Binding-site contacts:
Ligand atom O'Q contacts residue GLU162 of chain 1.B at 3.5 Å (salt-bridge).
Ligand atom O2' contacts residue ARG262 of chain 1.A at 3.0 Å (salt-bridge).
Ligand atom O3' contacts residue ARG262 of chain 1.A at 2.8 Å (salt-bridge).
Ligand atom O2A contacts residue PHE267 of chain 1.B at 3.1 Å.
Ligand atom C4' contacts residue LYS222 of chain 1.B at 3.4 Å.
Ligand atom N1 contacts residue ILE233 of chain 1.B at 3.6 Å.
Ligand atom O4' contacts residue GLU162 of chain 1.B at 3.6 Å (salt-bridge).
Ligand atom O2 contacts residue GLY273 of chain 1.B at 3.6 Å (h-bond).
Ligand atom C6' contacts residue GLU162 of chain 1.B at 3.4 Å.
Ligand atom O'Q contacts residue ASN226 of chain 1.B at 2.9 Å (h-bond).
Ligand atom C4D contacts residue TYR274 of chain 1.B at 3.6 Å (hydrophobic).
Ligand atom O2 contacts residue ARG439 of chain 1.B at 3.1 Å (salt-bridge).
Ligand atom N3 contacts residue TYR269 of chain 1.B at 3.0 Å (h-bond).
Ligand atom O'P contacts residue CYS278 of chain 1.B at 3.2 Å (h-bond).
Ligand atom O2B contacts residue GLU166 of chain 1.B at 3.2 Å (salt-bridge).
Ligand atom O'P contacts residue GLU162 of chain 1.B at 2.7 Å (salt-bridge).
Ligand atom O3A contacts residue LYS339 of chain 1.B at 3.3 Å (salt-bridge).
Ligand atom C5' contacts residue LEU164 of chain 1.B at 3.3 Å (hydrophobic).
Ligand atom C1' contacts residue PHE279 of chain 1.B at 3.5 Å (hydrophobic).
Ligand atom O4D contacts residue TYR274 of chain 1.B at 3.3 Å.
Ligand atom C6' contacts residue LYS222 of chain 1.B at 3.5 Å.
Ligand atom O1B contacts residue PHE338 of chain 1.B at 3.6 Å.
Ligand atom C3' contacts residue LEU164 of chain 1.B at 3.5 Å (hydrophobic).
Ligand atom O'P contacts residue LEU164 of chain 1.B at 3.5 Å (h-bond).
Ligand atom O2D contacts residue PHE338 of chain 1.B at 3.6 Å (h-bond).
Ligand atom O4' contacts residue PHE163 of chain 1.B at 3.3 Å.
Ligand atom O4 contacts residue PHE267 of chain 1.B at 3.2 Å.
Ligand atom O2A contacts residue PHE279 of chain 1.B at 3.5 Å.
Ligand atom O5' contacts residue CYS278 of chain 1.B at 3.4 Å.
Ligand atom O3D contacts residue GLY275 of chain 1.B at 2.9 Å (h-bond).
Ligand atom O3D contacts residue PHE338 of chain 1.B at 2.9 Å (h-bond).
Ligand atom O'Q contacts residue LYS222 of chain 1.B at 2.9 Å (salt-bridge).
Ligand atom O4 contacts residue TYR269 of chain 1.B at 3.0 Å (h-bond).
Ligand atom O4' contacts residue LEU164 of chain 1.B at 2.6 Å (h-bond).
Ligand atom O2B contacts residue LYS339 of chain 1.B at 3.0 Å (salt-bridge).
Ligand atom O4' contacts residue LYS222 of chain 1.B at 3.0 Å (salt-bridge).
Ligand atom O4 contacts residue LEU268 of chain 1.B at 3.4 Å (h-bond).
Ligand atom C6' contacts residue CYS278 of chain 1.B at 3.2 Å (hydrophobic).
Ligand atom C4' contacts residue LEU164 of chain 1.B at 3.3 Å (hydrophobic).
Ligand atom O'Q contacts residue CYS278 of chain 1.B at 3.4 Å.

Sequence of chain 1.B:
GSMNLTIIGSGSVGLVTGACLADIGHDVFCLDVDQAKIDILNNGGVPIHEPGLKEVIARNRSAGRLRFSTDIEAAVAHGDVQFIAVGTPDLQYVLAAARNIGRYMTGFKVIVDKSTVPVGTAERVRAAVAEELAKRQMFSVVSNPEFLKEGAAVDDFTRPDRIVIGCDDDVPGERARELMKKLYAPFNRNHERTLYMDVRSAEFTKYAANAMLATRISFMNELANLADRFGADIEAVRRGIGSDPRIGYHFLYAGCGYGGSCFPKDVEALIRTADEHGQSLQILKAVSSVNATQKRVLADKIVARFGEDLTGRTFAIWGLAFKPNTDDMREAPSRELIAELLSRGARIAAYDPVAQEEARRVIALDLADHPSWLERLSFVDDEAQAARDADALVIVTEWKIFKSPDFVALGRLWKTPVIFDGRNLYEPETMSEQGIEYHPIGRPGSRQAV

Sequence of chain 1.A:
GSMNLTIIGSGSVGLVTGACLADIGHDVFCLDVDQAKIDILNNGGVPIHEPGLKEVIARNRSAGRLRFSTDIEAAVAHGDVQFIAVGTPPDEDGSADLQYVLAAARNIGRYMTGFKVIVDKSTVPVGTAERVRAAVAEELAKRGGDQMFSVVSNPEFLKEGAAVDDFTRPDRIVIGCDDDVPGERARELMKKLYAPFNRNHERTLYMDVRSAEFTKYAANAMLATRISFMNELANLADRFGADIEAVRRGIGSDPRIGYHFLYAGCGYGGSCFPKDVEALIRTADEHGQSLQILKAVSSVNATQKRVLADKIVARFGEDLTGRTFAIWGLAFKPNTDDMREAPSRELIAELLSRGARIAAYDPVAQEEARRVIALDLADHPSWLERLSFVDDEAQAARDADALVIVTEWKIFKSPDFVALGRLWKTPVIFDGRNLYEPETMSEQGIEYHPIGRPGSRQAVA

A protein and the small-molecule ligand that binds it are described below.
Small molecule (SMILES): O=C(O)[C@H]1O[C@H](O[P](=O)(O)O[P](=O)(O)OC[C@H]2O[C@@H](n3ccc(=O)[nH]c3=O)[C@H](O)[C@@H]2O)[C@H](O)[C@@H](O)[C@@H]1O